Sequence of chain 1.J:
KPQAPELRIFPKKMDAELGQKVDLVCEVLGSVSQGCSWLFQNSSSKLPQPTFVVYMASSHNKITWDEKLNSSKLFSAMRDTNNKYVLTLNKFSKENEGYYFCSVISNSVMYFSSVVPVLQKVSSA

This small molecule binds to this protein.
Small molecule (SMILES): CC(=O)N[C@@H]1[C@@H](O)[C@H](O)[C@@H](CO)O[C@H]1O

Binding-site contacts:
Ligand atom C1 contacts residue GLU95 of chain 1.J at 3.6 Å.
Ligand atom O7 contacts residue LEU69 of chain 1.J at 3.4 Å.
Ligand atom N2 contacts residue LEU69 of chain 1.J at 4.2 Å.
Ligand atom C7 contacts residue ASN42 of chain 1.J at 3.8 Å.
Ligand atom C2 contacts residue GLU95 of chain 1.J at 3.7 Å.
Ligand atom C5 contacts residue GLU95 of chain 1.J at 4.5 Å.
Ligand atom C8 contacts residue GLU95 of chain 1.J at 4.1 Å.
Ligand atom O7 contacts residue LYS68 of chain 1.J at 3.9 Å.
Ligand atom C8 contacts residue PHE75 of chain 1.J at 3.7 Å (hydrophobic).
Ligand atom O5 contacts residue ASN42 of chain 1.J at 2.2 Å (h-bond).
Ligand atom C5 contacts residue ASN42 of chain 1.J at 3.4 Å.
Ligand atom N2 contacts residue ASN42 of chain 1.J at 3.4 Å (h-bond).
Ligand atom C8 contacts residue LYS68 of chain 1.J at 4.3 Å.
Ligand atom N2 contacts residue GLU95 of chain 1.J at 3.1 Å (salt-bridge).
Ligand atom O4 contacts residue GLU95 of chain 1.J at 3.5 Å.
Ligand atom C7 contacts residue LEU69 of chain 1.J at 3.3 Å (hydrophobic).
Ligand atom C8 contacts residue PHE40 of chain 1.J at 4.5 Å (hydrophobic).
Ligand atom C1 contacts residue SER44 of chain 1.J at 4.2 Å.
Ligand atom O7 contacts residue ASN42 of chain 1.J at 3.7 Å.
Ligand atom O6 contacts residue SER44 of chain 1.J at 2.9 Å (h-bond).
Ligand atom O3 contacts residue GLU95 of chain 1.J at 3.6 Å.
Ligand atom C7 contacts residue GLU95 of chain 1.J at 4.0 Å.
Ligand atom C4 contacts residue ASN42 of chain 1.J at 4.2 Å.
Ligand atom C7 contacts residue PHE40 of chain 1.J at 4.4 Å (hydrophobic).
Ligand atom C5 contacts residue SER44 of chain 1.J at 3.8 Å.
Ligand atom C8 contacts residue LEU74 of chain 1.J at 4.2 Å (hydrophobic).
Ligand atom C4 contacts residue GLU95 of chain 1.J at 4.1 Å.
Ligand atom C6 contacts residue SER44 of chain 1.J at 3.2 Å.
Ligand atom O5 contacts residue SER44 of chain 1.J at 3.2 Å (h-bond).
Ligand atom C1 contacts residue ASN42 of chain 1.J at 1.4 Å.
Ligand atom C6 contacts residue ASN42 of chain 1.J at 4.0 Å.
Ligand atom C2 contacts residue ASN42 of chain 1.J at 2.6 Å.
Ligand atom C8 contacts residue LEU69 of chain 1.J at 3.0 Å (hydrophobic).
Ligand atom C3 contacts residue GLU95 of chain 1.J at 3.6 Å.
Ligand atom C3 contacts residue ASN42 of chain 1.J at 3.9 Å.